Binding-site contacts:
Ligand atom C11 contacts residue TYR109 of chain 1.A at 3.9 Å (hydrophobic).
Ligand atom F1 contacts residue TYR67 of chain 1.A at 3.9 Å.
Ligand atom C2 contacts residue VAL59 of chain 1.A at 3.6 Å (hydrophobic).
Ligand atom F3 contacts residue TYR109 of chain 1.A at 3.8 Å.
Ligand atom C3 contacts residue PHE116 of chain 1.A at 4.2 Å (hydrophobic).
Ligand atom N2 contacts residue CYS106 of chain 1.A at 4.2 Å.
Ligand atom C7 contacts residue GLU63 of chain 1.A at 3.6 Å.
Ligand atom C11 contacts residue TYR67 of chain 1.A at 4.3 Å (hydrophobic).
Ligand atom C9 contacts residue VAL64 of chain 1.A at 4.3 Å (hydrophobic).
Ligand atom N1 contacts residue ILE54 of chain 1.A at 4.0 Å.
Ligand atom C2 contacts residue PHE116 of chain 1.A at 4.3 Å (hydrophobic).
Ligand atom F1 contacts residue TYR109 of chain 1.A at 4.0 Å.
Ligand atom C6 contacts residue VAL64 of chain 1.A at 4.0 Å (hydrophobic).
Ligand atom C10 contacts residue ASN110 of chain 1.A at 4.3 Å.
Ligand atom C3 contacts residue VAL59 of chain 1.A at 3.7 Å (hydrophobic).
Ligand atom N3 contacts residue ILE54 of chain 1.A at 2.9 Å (h-bond).
Ligand atom C1 contacts residue VAL59 of chain 1.A at 4.2 Å (hydrophobic).
Ligand atom C8 contacts residue VAL64 of chain 1.A at 4.0 Å (hydrophobic).
Ligand atom F2 contacts residue ASN110 of chain 1.A at 3.4 Å.
Ligand atom N3 contacts residue VAL59 of chain 1.A at 4.2 Å.
Ligand atom C6 contacts residue GLU63 of chain 1.A at 3.4 Å.
Ligand atom C9 contacts residue PHE116 of chain 1.A at 4.1 Å (hydrophobic).
Ligand atom F1 contacts residue VAL59 of chain 1.A at 3.6 Å.
Ligand atom C1 contacts residue CYS106 of chain 1.A at 4.1 Å (hydrophobic).
Ligand atom C7 contacts residue VAL64 of chain 1.A at 3.9 Å (hydrophobic).
Ligand atom F1 contacts residue VAL64 of chain 1.A at 3.6 Å.
Ligand atom F3 contacts residue ASN110 of chain 1.A at 3.2 Å.
Ligand atom N1 contacts residue VAL59 of chain 1.A at 3.6 Å.
Ligand atom C1 contacts residue PHE55 of chain 1.A at 3.5 Å (hydrophobic).
Ligand atom C10 contacts residue VAL59 of chain 1.A at 3.8 Å (hydrophobic).
Ligand atom C1 contacts residue ILE54 of chain 1.A at 3.4 Å (hydrophobic).
Ligand atom N2 contacts residue ASN110 of chain 1.A at 4.1 Å.
Ligand atom F2 contacts residue TYR67 of chain 1.A at 3.5 Å.
Ligand atom C2 contacts residue ILE54 of chain 1.A at 3.8 Å (hydrophobic).
Ligand atom C5 contacts residue VAL64 of chain 1.A at 4.2 Å (hydrophobic).
Ligand atom C5 contacts residue VAL59 of chain 1.A at 4.0 Å (hydrophobic).
Ligand atom C11 contacts residue ASN110 of chain 1.A at 4.0 Å.
Ligand atom C4 contacts residue VAL59 of chain 1.A at 4.3 Å (hydrophobic).
Ligand atom F2 contacts residue TYR109 of chain 1.A at 3.3 Å.
Ligand atom N2 contacts residue VAL59 of chain 1.A at 3.7 Å.

Sequence of chain 1.A:
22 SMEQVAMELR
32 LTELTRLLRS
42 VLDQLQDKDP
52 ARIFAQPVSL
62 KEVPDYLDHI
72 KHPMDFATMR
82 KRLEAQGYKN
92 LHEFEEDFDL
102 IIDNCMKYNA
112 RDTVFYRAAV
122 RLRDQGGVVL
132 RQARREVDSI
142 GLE

This protein binds this small molecule.
Small molecule (SMILES): Cn1nc(C(F)(F)F)c(-c2ccccc2)c1N